Sequence of chain 1.A:
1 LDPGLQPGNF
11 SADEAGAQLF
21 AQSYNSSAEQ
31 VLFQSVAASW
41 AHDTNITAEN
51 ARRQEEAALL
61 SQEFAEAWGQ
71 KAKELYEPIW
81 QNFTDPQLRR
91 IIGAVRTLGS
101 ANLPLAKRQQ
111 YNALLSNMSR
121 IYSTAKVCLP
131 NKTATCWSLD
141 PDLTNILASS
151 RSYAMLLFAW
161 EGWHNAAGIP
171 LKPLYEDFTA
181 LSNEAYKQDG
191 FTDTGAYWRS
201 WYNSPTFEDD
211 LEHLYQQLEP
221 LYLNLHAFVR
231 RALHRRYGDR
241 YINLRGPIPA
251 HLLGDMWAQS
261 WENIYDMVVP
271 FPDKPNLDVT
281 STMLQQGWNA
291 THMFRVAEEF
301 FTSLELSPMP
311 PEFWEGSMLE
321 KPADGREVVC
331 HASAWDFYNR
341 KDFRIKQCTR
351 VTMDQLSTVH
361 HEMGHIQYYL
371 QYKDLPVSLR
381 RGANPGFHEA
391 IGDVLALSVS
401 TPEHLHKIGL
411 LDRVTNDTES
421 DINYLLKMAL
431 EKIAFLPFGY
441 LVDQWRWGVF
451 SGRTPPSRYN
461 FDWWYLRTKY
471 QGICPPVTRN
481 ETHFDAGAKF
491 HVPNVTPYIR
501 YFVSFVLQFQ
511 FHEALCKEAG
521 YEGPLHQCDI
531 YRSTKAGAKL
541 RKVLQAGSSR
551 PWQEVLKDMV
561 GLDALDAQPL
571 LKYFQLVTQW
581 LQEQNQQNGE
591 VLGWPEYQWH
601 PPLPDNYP

A small-molecule ligand and the protein it binds are described below.
Small molecule (SMILES): CC(=O)N[C@H]1[C@H](O[C@H]2[C@H](O)[C@@H](NC(C)=O)CO[C@@H]2CO)O[C@H](CO)[C@@H](O[C@@H]2O[C@H](CO[C@H]3O[C@H](CO)[C@@H](O)[C@H](O)[C@@H]3O[C@@H]3O[C@H](CO)[C@@H](O)[C@H](O)[C@H]3NC(C)=O)[C@@H](O)[C@H](O)[C@@H]2O)[C@@H]1O

Binding-site contacts:
Ligand atom C8 contacts residue ASP374 of chain 1.A at 3.7 Å.
Ligand atom O6 contacts residue ARG340 of chain 1.A at 4.3 Å.
Ligand atom C1 contacts residue GLU29 of chain 1.A at 4.1 Å.
Ligand atom O5 contacts residue ASN25 of chain 1.A at 2.2 Å (h-bond).
Ligand atom C6 contacts residue LYS341 of chain 1.A at 3.7 Å.
Ligand atom C7 contacts residue ARG340 of chain 1.A at 4.0 Å.
Ligand atom C1 contacts residue ASN25 of chain 1.A at 1.4 Å.
Ligand atom O7 contacts residue ARG340 of chain 1.A at 3.7 Å.
Ligand atom N2 contacts residue ARG340 of chain 1.A at 3.8 Å.
Ligand atom C5 contacts residue SER26 of chain 1.A at 4.4 Å.
Ligand atom C6 contacts residue SER26 of chain 1.A at 4.2 Å.
Ligand atom O7 contacts residue GLU29 of chain 1.A at 4.1 Å.
Ligand atom C4 contacts residue ARG340 of chain 1.A at 4.2 Å.
Ligand atom O5 contacts residue ARG340 of chain 1.A at 4.1 Å.
Ligand atom C8 contacts residue LEU375 of chain 1.A at 3.7 Å (hydrophobic).
Ligand atom C5 contacts residue GLU29 of chain 1.A at 3.6 Å.
Ligand atom O4 contacts residue ARG340 of chain 1.A at 3.6 Å (salt-bridge).
Ligand atom O6 contacts residue SER26 of chain 1.A at 3.1 Å (h-bond).
Ligand atom C8 contacts residue ARG340 of chain 1.A at 4.1 Å.
Ligand atom C3 contacts residue ASN25 of chain 1.A at 3.8 Å.
Ligand atom C7 contacts residue GLU29 of chain 1.A at 4.4 Å.
Ligand atom O4 contacts residue LYS341 of chain 1.A at 3.4 Å.
Ligand atom N2 contacts residue ASN25 of chain 1.A at 3.0 Å (h-bond).
Ligand atom O5 contacts residue SER26 of chain 1.A at 3.5 Å (h-bond).
Ligand atom C8 contacts residue PRO376 of chain 1.A at 3.3 Å (hydrophobic).
Ligand atom C1 contacts residue SER26 of chain 1.A at 4.2 Å.
Ligand atom C6 contacts residue GLU29 of chain 1.A at 3.2 Å.
Ligand atom C4 contacts residue LYS341 of chain 1.A at 4.2 Å.
Ligand atom C1 contacts residue ARG340 of chain 1.A at 4.2 Å.
Ligand atom O3 contacts residue ARG340 of chain 1.A at 3.6 Å.
Ligand atom C7 contacts residue PRO376 of chain 1.A at 4.3 Å (hydrophobic).
Ligand atom C4 contacts residue ASN25 of chain 1.A at 4.1 Å.
Ligand atom C2 contacts residue ASN25 of chain 1.A at 2.4 Å.
Ligand atom C3 contacts residue ARG340 of chain 1.A at 3.6 Å.
Ligand atom C8 contacts residue GLU29 of chain 1.A at 4.1 Å.
Ligand atom C5 contacts residue LYS341 of chain 1.A at 3.8 Å.
Ligand atom O5 contacts residue GLU29 of chain 1.A at 4.0 Å.
Ligand atom C5 contacts residue ASN25 of chain 1.A at 3.6 Å.
Ligand atom C7 contacts residue ASN25 of chain 1.A at 4.1 Å.
Ligand atom N2 contacts residue PRO376 of chain 1.A at 4.2 Å.